This protein binds this small molecule.
Small molecule (SMILES): OC[C@H]1O[C@@H](O)[C@H](O)[C@@H](O)[C@H]1O

Sequence of chain 1.B:
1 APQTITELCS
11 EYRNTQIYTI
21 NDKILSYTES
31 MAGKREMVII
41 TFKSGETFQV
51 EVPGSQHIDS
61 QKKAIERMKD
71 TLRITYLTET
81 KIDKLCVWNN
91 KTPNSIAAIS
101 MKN

Binding-site contacts:
Ligand atom C6 contacts residue GLN61 of chain 1.B at 3.9 Å.
Ligand atom C3 contacts residue LYS91 of chain 1.B at 3.7 Å.
Ligand atom O6 contacts residue GLN56 of chain 1.B at 4.3 Å.
Ligand atom O6 contacts residue HIS57 of chain 1.B at 3.6 Å.
Ligand atom O6 contacts residue TRP88 of chain 1.B at 3.6 Å.
Ligand atom C6 contacts residue GLU51 of chain 1.B at 4.5 Å.
Ligand atom O1 contacts residue GLN56 of chain 1.B at 4.1 Å.
Ligand atom O4 contacts residue GLN56 of chain 1.B at 3.3 Å (h-bond).
Ligand atom O3 contacts residue ASN90 of chain 1.B at 2.6 Å (h-bond).
Ligand atom C6 contacts residue HIS57 of chain 1.B at 3.5 Å.
Ligand atom O5 contacts residue GLN56 of chain 1.B at 3.6 Å.
Ligand atom O2 contacts residue ASN90 of chain 1.B at 2.8 Å (h-bond).
Ligand atom C3 contacts residue ASN90 of chain 1.B at 3.6 Å.
Ligand atom C4 contacts residue GLU51 of chain 1.B at 3.4 Å.
Ligand atom C4 contacts residue LYS91 of chain 1.B at 3.8 Å.
Ligand atom O3 contacts residue GLU51 of chain 1.B at 4.0 Å.
Ligand atom C3 contacts residue GLU51 of chain 1.B at 4.4 Å.
Ligand atom C3 contacts residue TRP88 of chain 1.B at 3.8 Å (hydrophobic).
Ligand atom O4 contacts residue GLU51 of chain 1.B at 2.8 Å (salt-bridge).
Ligand atom C2 contacts residue ASN90 of chain 1.B at 3.9 Å.
Ligand atom C6 contacts residue GLN56 of chain 1.B at 4.1 Å.
Ligand atom C5 contacts residue TRP88 of chain 1.B at 3.7 Å (hydrophobic).
Ligand atom O3 contacts residue LYS91 of chain 1.B at 2.9 Å (salt-bridge).
Ligand atom O4 contacts residue LYS91 of chain 1.B at 2.8 Å (salt-bridge).
Ligand atom O3 contacts residue TRP88 of chain 1.B at 3.8 Å.
Ligand atom O6 contacts residue GLN61 of chain 1.B at 2.8 Å (h-bond).
Ligand atom C6 contacts residue TRP88 of chain 1.B at 3.7 Å (hydrophobic).
Ligand atom C2 contacts residue LYS91 of chain 1.B at 3.9 Å.
Ligand atom C4 contacts residue TRP88 of chain 1.B at 3.7 Å (hydrophobic).
Ligand atom C1 contacts residue GLN56 of chain 1.B at 4.4 Å.
Ligand atom C5 contacts residue GLN56 of chain 1.B at 4.3 Å.